A protein and the small-molecule ligand that binds it are described below.
Small molecule (SMILES): CC(=O)[C@H]1CC[C@H]2[C@@H]3CCC4=CC(=O)CC[C@]4(C)[C@H]3CC[C@]12C

Binding-site contacts:
Ligand atom C21 contacts residue ASN40 of chain 1.B at 2.8 Å.
Ligand atom C19 contacts residue ALA43 of chain 1.B at 4.1 Å (hydrophobic).
Ligand atom C20 contacts residue ASN40 of chain 1.B at 3.8 Å.
Ligand atom C16 contacts residue PHE211 of chain 1.B at 3.5 Å (hydrophobic).
Ligand atom C17 contacts residue MET115 of chain 1.B at 4.1 Å (hydrophobic).
Ligand atom C7 contacts residue MET77 of chain 1.B at 3.9 Å (hydrophobic).
Ligand atom C4 contacts residue MET80 of chain 1.B at 3.5 Å (hydrophobic).
Ligand atom C2 contacts residue LEU42 of chain 1.B at 3.9 Å (hydrophobic).
Ligand atom C3 contacts residue GLN46 of chain 1.B at 3.3 Å.
Ligand atom C20 contacts residue PHE211 of chain 1.B at 3.9 Å (hydrophobic).
Ligand atom C1 contacts residue LEU39 of chain 1.B at 4.0 Å (hydrophobic).
Ligand atom C13 contacts residue LEU39 of chain 1.B at 4.1 Å (hydrophobic).
Ligand atom C3 contacts residue PHE99 of chain 1.B at 3.9 Å (hydrophobic).
Ligand atom C18 contacts residue ASN40 of chain 1.B at 3.2 Å.
Ligand atom O3 contacts residue MET84 of chain 1.B at 3.8 Å.
Ligand atom C15 contacts residue MET115 of chain 1.B at 4.0 Å (hydrophobic).
Ligand atom C12 contacts residue ASN40 of chain 1.B at 3.5 Å.
Ligand atom C13 contacts residue ASN40 of chain 1.B at 4.0 Å.
Ligand atom C1 contacts residue ALA43 of chain 1.B at 3.9 Å (hydrophobic).
Ligand atom C3 contacts residue MET80 of chain 1.B at 4.1 Å (hydrophobic).
Ligand atom C4 contacts residue ALA81 of chain 1.B at 4.0 Å (hydrophobic).
Ligand atom C16 contacts residue MET115 of chain 1.B at 3.9 Å (hydrophobic).
Ligand atom O3 contacts residue ARG87 of chain 1.B at 3.0 Å (salt-bridge).
Ligand atom C11 contacts residue LEU39 of chain 1.B at 3.5 Å (hydrophobic).
Ligand atom C9 contacts residue LEU39 of chain 1.B at 4.1 Å (hydrophobic).
Ligand atom O20 contacts residue CYS212 of chain 1.B at 3.5 Å.
Ligand atom O3 contacts residue GLN46 of chain 1.B at 2.8 Å (h-bond).
Ligand atom O20 contacts residue PHE211 of chain 1.B at 3.5 Å.
Ligand atom O20 contacts residue THR215 of chain 1.B at 3.2 Å (h-bond).
Ligand atom O3 contacts residue MET80 of chain 1.B at 3.7 Å.
Ligand atom C6 contacts residue MET77 of chain 1.B at 3.9 Å (hydrophobic).
Ligand atom C19 contacts residue TRP76 of chain 1.B at 3.9 Å (hydrophobic).
Ligand atom C12 contacts residue LEU39 of chain 1.B at 3.2 Å (hydrophobic).
Ligand atom C11 contacts residue ASN40 of chain 1.B at 4.1 Å.
Ligand atom C2 contacts residue GLN46 of chain 1.B at 3.6 Å.
Ligand atom C19 contacts residue MET80 of chain 1.B at 4.0 Å (hydrophobic).
Ligand atom C21 contacts residue LEU36 of chain 1.B at 3.4 Å (hydrophobic).
Ligand atom C2 contacts residue PHE99 of chain 1.B at 4.0 Å (hydrophobic).
Ligand atom C4 contacts residue MET84 of chain 1.B at 4.0 Å (hydrophobic).
Ligand atom C20 contacts residue THR215 of chain 1.B at 4.1 Å.

Sequence of chain 1.B:
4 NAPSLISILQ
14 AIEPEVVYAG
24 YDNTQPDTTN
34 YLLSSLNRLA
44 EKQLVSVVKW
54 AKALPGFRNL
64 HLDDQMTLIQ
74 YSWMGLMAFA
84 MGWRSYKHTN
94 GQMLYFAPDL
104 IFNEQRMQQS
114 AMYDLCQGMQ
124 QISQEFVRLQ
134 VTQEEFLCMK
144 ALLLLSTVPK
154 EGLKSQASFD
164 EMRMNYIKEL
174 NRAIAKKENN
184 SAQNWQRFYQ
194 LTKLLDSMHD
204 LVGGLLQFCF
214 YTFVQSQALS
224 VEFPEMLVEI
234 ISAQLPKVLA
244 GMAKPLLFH